Sequence of chain 1.C:
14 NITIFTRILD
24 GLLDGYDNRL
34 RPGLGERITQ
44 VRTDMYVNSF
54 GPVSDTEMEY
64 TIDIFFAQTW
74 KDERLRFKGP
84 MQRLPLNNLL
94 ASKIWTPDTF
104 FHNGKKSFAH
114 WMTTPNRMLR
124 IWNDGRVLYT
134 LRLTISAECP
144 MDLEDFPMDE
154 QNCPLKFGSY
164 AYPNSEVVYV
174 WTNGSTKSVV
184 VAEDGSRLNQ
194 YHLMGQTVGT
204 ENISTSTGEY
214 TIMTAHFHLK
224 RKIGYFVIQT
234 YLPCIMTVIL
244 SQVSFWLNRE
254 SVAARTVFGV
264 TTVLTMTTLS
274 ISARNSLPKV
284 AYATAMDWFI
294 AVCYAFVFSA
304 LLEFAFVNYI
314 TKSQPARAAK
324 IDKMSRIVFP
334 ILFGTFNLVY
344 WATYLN

Binding-site contacts:
Ligand atom O7 contacts residue ASN205 of chain 1.C at 3.6 Å.
Ligand atom C3 contacts residue ASN205 of chain 1.C at 3.8 Å.
Ligand atom C7 contacts residue ASN205 of chain 1.C at 3.4 Å.
Ligand atom C2 contacts residue ASN205 of chain 1.C at 2.4 Å.
Ligand atom C8 contacts residue THR203 of chain 1.C at 4.2 Å.
Ligand atom C5 contacts residue ASN167 of chain 1.C at 3.5 Å.
Ligand atom O5 contacts residue ASN167 of chain 1.C at 2.8 Å (h-bond).
Ligand atom C4 contacts residue ASN205 of chain 1.C at 4.2 Å.
Ligand atom N2 contacts residue ASN205 of chain 1.C at 2.9 Å (h-bond).
Ligand atom C8 contacts residue ASN205 of chain 1.C at 4.4 Å.
Ligand atom C1 contacts residue ASN205 of chain 1.C at 1.4 Å.
Ligand atom O5 contacts residue ASN205 of chain 1.C at 2.4 Å (h-bond).
Ligand atom C5 contacts residue ASN205 of chain 1.C at 3.6 Å.
Ligand atom C6 contacts residue ASN167 of chain 1.C at 3.6 Å.
Ligand atom C8 contacts residue GLU204 of chain 1.C at 4.1 Å.
Ligand atom C1 contacts residue ASN167 of chain 1.C at 3.6 Å.

A protein and the small-molecule ligand that binds it are described below.
Small molecule (SMILES): CC(=O)N[C@@H]1[C@@H](O)[C@H](O)[C@@H](CO)O[C@H]1O